Sequence of chain 1.A:
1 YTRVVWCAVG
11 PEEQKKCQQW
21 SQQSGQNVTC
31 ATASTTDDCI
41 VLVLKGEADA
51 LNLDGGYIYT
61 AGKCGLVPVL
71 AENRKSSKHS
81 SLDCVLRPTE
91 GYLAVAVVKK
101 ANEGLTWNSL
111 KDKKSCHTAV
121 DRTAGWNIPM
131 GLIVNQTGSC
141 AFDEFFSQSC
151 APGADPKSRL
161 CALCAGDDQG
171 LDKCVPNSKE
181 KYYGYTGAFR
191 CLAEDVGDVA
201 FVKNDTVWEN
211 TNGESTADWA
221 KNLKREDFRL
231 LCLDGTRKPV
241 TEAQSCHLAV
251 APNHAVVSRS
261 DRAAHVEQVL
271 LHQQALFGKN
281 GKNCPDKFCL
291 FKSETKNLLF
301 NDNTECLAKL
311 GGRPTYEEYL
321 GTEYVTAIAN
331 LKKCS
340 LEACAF

This protein binds this small molecule.
Small molecule (SMILES): O[C@@H]1[C@H](O)[C@H](O)CO[C@H]1O

Binding-site contacts:
Ligand atom C4 contacts residue ASP121 of chain 1.A at 4.1 Å.
Ligand atom C1 contacts residue ASP121 of chain 1.A at 3.4 Å.
Ligand atom C1 contacts residue ASP37 of chain 1.A at 3.6 Å.
Ligand atom O4 contacts residue SER335 of chain 1.A at 3.9 Å.
Ligand atom C1 contacts residue THR60 of chain 1.A at 4.5 Å.
Ligand atom O1 contacts residue ASP37 of chain 1.A at 3.1 Å (salt-bridge).
Ligand atom C3 contacts residue ASP121 of chain 1.A at 3.6 Å.
Ligand atom C2 contacts residue ASP37 of chain 1.A at 3.5 Å.
Ligand atom C5 contacts residue LYS332 of chain 1.A at 3.4 Å.
Ligand atom O1 contacts residue PHE345 of chain 1.A at 3.7 Å.
Ligand atom O5 contacts residue ASP121 of chain 1.A at 4.0 Å.
Ligand atom O3 contacts residue ASP121 of chain 1.A at 2.8 Å (salt-bridge).
Ligand atom C1 contacts residue LYS332 of chain 1.A at 4.4 Å.
Ligand atom C2 contacts residue ASP121 of chain 1.A at 3.8 Å.
Ligand atom O1 contacts residue THR60 of chain 1.A at 3.9 Å.
Ligand atom C5 contacts residue ASP121 of chain 1.A at 3.6 Å.
Ligand atom O1 contacts residue ALA344 of chain 1.A at 4.0 Å.
Ligand atom O1 contacts residue ASP121 of chain 1.A at 4.4 Å.
Ligand atom O2 contacts residue ASP37 of chain 1.A at 2.4 Å (salt-bridge).
Ligand atom O5 contacts residue LYS332 of chain 1.A at 3.8 Å.
Ligand atom O5 contacts residue ALA344 of chain 1.A at 4.2 Å.
Ligand atom O2 contacts residue ASP121 of chain 1.A at 3.9 Å.